A protein and the small-molecule ligand that binds it are described below.
Small molecule (SMILES): CC(=O)N[C@@H]1[C@@H](O)[C@H](O)[C@@H](CO)O[C@H]1O

Sequence of chain 1.A:
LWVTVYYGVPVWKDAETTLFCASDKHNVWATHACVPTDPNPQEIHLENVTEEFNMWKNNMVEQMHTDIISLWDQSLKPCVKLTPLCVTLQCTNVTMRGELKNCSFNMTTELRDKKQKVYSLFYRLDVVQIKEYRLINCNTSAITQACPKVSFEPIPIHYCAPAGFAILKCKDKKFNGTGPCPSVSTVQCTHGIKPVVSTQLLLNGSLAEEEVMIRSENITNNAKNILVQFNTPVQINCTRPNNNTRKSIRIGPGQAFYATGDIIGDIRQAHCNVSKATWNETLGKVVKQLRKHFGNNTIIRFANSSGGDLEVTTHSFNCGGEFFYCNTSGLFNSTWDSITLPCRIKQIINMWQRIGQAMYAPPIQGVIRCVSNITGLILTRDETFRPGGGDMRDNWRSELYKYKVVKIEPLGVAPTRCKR

Binding-site contacts:
Ligand atom C7 contacts residue ASN100 of chain 1.A at 3.8 Å.
Ligand atom C8 contacts residue ASN100 of chain 1.A at 4.2 Å.
Ligand atom O7 contacts residue GLY111 of chain 1.A at 4.2 Å.
Ligand atom C4 contacts residue ASN100 of chain 1.A at 4.2 Å.
Ligand atom N2 contacts residue ASN100 of chain 1.A at 2.9 Å (h-bond).
Ligand atom O5 contacts residue ASN100 of chain 1.A at 2.3 Å (h-bond).
Ligand atom C3 contacts residue ASN100 of chain 1.A at 3.8 Å.
Ligand atom O7 contacts residue ARG110 of chain 1.A at 3.4 Å.
Ligand atom C8 contacts residue ARG110 of chain 1.A at 4.4 Å.
Ligand atom C1 contacts residue ASN100 of chain 1.A at 1.4 Å.
Ligand atom C2 contacts residue ASN100 of chain 1.A at 2.5 Å.
Ligand atom C7 contacts residue ARG110 of chain 1.A at 4.4 Å.
Ligand atom C5 contacts residue ASN100 of chain 1.A at 3.6 Å.